A small-molecule ligand and the protein it binds are described below.
Small molecule (SMILES): Nc1ncnc2c1ncn2[C@@H]1O[C@H](COP(=O)(O)OP(=O)(O)OP(O)(O)=S)[C@@H](O)[C@H]1O

Sequence of chain 1.C:
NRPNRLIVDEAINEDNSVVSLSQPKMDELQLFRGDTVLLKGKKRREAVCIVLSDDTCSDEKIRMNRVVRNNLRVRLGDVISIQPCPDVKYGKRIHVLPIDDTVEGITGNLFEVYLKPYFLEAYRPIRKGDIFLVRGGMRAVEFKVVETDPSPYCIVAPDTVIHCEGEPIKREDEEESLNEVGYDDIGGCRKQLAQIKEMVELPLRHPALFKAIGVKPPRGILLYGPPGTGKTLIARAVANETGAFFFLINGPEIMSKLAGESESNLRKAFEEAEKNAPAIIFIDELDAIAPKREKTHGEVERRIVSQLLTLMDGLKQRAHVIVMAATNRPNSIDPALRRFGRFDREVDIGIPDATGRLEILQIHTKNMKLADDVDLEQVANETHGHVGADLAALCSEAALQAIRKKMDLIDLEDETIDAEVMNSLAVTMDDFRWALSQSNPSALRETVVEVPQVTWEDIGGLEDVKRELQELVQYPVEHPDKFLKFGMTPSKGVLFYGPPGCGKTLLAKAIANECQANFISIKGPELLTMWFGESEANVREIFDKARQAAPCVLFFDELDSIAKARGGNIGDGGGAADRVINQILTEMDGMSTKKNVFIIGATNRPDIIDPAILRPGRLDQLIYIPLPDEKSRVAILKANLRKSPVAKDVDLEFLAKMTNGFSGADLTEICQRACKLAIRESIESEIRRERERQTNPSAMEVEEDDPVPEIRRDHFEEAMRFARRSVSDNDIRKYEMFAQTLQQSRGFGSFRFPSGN

Sequence of chain 1.D:
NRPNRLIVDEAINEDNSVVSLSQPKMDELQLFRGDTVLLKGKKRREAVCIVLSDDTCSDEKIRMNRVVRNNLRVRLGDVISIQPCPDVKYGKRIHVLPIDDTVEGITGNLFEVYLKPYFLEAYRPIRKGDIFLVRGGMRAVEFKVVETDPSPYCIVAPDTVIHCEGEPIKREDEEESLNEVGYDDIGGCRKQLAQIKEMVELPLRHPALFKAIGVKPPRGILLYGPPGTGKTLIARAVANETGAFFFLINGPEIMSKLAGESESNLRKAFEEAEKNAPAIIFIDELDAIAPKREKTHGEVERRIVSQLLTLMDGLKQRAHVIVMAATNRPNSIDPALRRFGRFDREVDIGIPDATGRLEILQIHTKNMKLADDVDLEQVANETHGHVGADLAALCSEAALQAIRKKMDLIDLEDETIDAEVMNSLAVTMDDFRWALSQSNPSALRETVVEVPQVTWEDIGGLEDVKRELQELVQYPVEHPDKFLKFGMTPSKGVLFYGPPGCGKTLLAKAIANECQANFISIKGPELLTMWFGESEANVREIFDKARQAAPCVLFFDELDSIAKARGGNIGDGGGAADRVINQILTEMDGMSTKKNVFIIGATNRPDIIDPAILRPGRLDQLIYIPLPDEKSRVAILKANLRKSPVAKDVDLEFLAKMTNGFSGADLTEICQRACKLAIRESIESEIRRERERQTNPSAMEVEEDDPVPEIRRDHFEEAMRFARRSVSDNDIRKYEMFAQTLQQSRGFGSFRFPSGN

Binding-site contacts:
Ligand atom C5' contacts residue GLY248 of chain 1.D at 3.8 Å.
Ligand atom O2G contacts residue MG1 of chain 1.W at 2.2 Å.
Ligand atom O1B contacts residue GLY250 of chain 1.D at 2.8 Å (h-bond).
Ligand atom O3A contacts residue GLY250 of chain 1.D at 3.1 Å (h-bond).
Ligand atom O1B contacts residue LYS251 of chain 1.D at 3.2 Å (salt-bridge).
Ligand atom O4' contacts residue ALA409 of chain 1.D at 3.5 Å.
Ligand atom N7 contacts residue GLY408 of chain 1.D at 3.5 Å.
Ligand atom O2B contacts residue THR252 of chain 1.D at 3.4 Å (h-bond).
Ligand atom O2B contacts residue LYS251 of chain 1.D at 3.7 Å.
Ligand atom PG contacts residue MG1 of chain 1.W at 3.6 Å.
Ligand atom O2A contacts residue THR252 of chain 1.D at 3.6 Å.
Ligand atom N7 contacts residue THR249 of chain 1.D at 3.5 Å (h-bond).
Ligand atom C8 contacts residue GLY408 of chain 1.D at 3.5 Å.
Ligand atom N1 contacts residue ILE380 of chain 1.D at 3.3 Å.
Ligand atom N6 contacts residue ILE380 of chain 1.D at 3.4 Å.
Ligand atom O3G contacts residue LYS251 of chain 1.D at 3.6 Å (salt-bridge).
Ligand atom O2' contacts residue LEU253 of chain 1.D at 3.9 Å.
Ligand atom O2A contacts residue LYS251 of chain 1.D at 3.9 Å.
Ligand atom O1B contacts residue THR249 of chain 1.D at 2.9 Å (h-bond).
Ligand atom N6 contacts residue GLY207 of chain 1.D at 3.2 Å (h-bond).
Ligand atom O2A contacts residue GLY250 of chain 1.D at 3.3 Å.
Ligand atom O3B contacts residue GLY248 of chain 1.D at 3.1 Å (h-bond).
Ligand atom PB contacts residue GLY250 of chain 1.D at 3.5 Å.
Ligand atom N3 contacts residue LEU253 of chain 1.D at 3.5 Å.
Ligand atom O3G contacts residue ASN348 of chain 1.D at 3.4 Å (h-bond).
Ligand atom N6 contacts residue THR249 of chain 1.D at 3.9 Å.
Ligand atom C8 contacts residue ALA409 of chain 1.D at 3.5 Å (hydrophobic).
Ligand atom C2 contacts residue ASP205 of chain 1.D at 3.3 Å.
Ligand atom PB contacts residue THR249 of chain 1.D at 3.9 Å.
Ligand atom O2B contacts residue MG1 of chain 1.W at 3.3 Å.
Ligand atom O1B contacts residue GLY248 of chain 1.D at 3.2 Å (h-bond).
Ligand atom N1 contacts residue ILE206 of chain 1.D at 3.9 Å.
Ligand atom N7 contacts residue GLY248 of chain 1.D at 3.5 Å (h-bond).
Ligand atom N1 contacts residue GLY207 of chain 1.D at 3.6 Å.
Ligand atom C8 contacts residue GLY248 of chain 1.D at 3.2 Å.
Ligand atom O2A contacts residue LEU253 of chain 1.D at 3.7 Å.
Ligand atom C6 contacts residue ILE380 of chain 1.D at 3.5 Å (hydrophobic).
Ligand atom C2 contacts residue LEU253 of chain 1.D at 3.6 Å (hydrophobic).
Ligand atom PB contacts residue GLY248 of chain 1.D at 3.7 Å.
Ligand atom O3A contacts residue GLY248 of chain 1.D at 3.6 Å.